Sequence of chain 1.A:
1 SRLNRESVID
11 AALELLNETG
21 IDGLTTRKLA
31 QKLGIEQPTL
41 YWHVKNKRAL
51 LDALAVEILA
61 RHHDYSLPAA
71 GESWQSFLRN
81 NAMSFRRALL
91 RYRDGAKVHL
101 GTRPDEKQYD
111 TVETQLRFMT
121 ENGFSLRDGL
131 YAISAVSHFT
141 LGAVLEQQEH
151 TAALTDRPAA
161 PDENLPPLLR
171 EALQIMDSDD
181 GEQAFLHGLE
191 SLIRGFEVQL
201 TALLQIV

A small-molecule ligand and the protein it binds are described below.
Small molecule (SMILES): C[C@H]1c2cccc(O)c2C(=O)C2=C(O)[C@]3(O)C(=O)C(C(N)=O)=C(O)[C@@H](N(C)C)[C@@H]3[C@@H](O)[C@@H]21

Binding-site contacts:
Ligand atom O21 contacts residue HIS63 of chain 2.A at 3.1 Å (h-bond).
Ligand atom O10 contacts residue THR102 of chain 2.A at 3.9 Å.
Ligand atom C11 contacts residue MG1 of chain 2.B at 3.1 Å.
Ligand atom C21 contacts residue GLN115 of chain 2.A at 3.7 Å.
Ligand atom C5B contacts residue MG1 of chain 2.B at 3.5 Å.
Ligand atom C6B contacts residue PRO104 of chain 2.A at 3.6 Å (hydrophobic).
Ligand atom C5 contacts residue GLN115 of chain 2.A at 3.3 Å.
Ligand atom C3 contacts residue GLN115 of chain 2.A at 3.5 Å.
Ligand atom O10 contacts residue ARG103 of chain 2.A at 3.4 Å.
Ligand atom C6A contacts residue PRO104 of chain 2.A at 3.7 Å (hydrophobic).
Ligand atom O21 contacts residue THR111 of chain 2.A at 3.8 Å.
Ligand atom C3 contacts residue HIS63 of chain 2.A at 3.7 Å.
Ligand atom O13 contacts residue PHE85 of chain 2.A at 3.3 Å.
Ligand atom C4 contacts residue GLN115 of chain 2.A at 3.5 Å.
Ligand atom O11 contacts residue MG1 of chain 2.B at 2.1 Å.
Ligand atom C4 contacts residue ASN81 of chain 2.A at 3.8 Å.
Ligand atom O1 contacts residue VAL112 of chain 2.A at 3.5 Å.
Ligand atom O21 contacts residue SER66 of chain 2.A at 2.8 Å (h-bond).
Ligand atom O21 contacts residue GLN115 of chain 2.A at 3.1 Å (h-bond).
Ligand atom C41 contacts residue ASN81 of chain 2.A at 2.9 Å.
Ligand atom C42 contacts residue PHE85 of chain 2.A at 3.4 Å (hydrophobic).
Ligand atom N4 contacts residue ASN81 of chain 2.A at 2.6 Å (h-bond).
Ligand atom O3 contacts residue ASN81 of chain 2.A at 2.9 Å (h-bond).
Ligand atom C8 contacts residue LEU173 of chain 1.A at 3.8 Å (hydrophobic).
Ligand atom C21 contacts residue HIS63 of chain 2.A at 3.8 Å.
Ligand atom C21 contacts residue SER66 of chain 2.A at 3.9 Å.
Ligand atom C61 contacts residue VAL112 of chain 2.A at 3.9 Å (hydrophobic).
Ligand atom C41 contacts residue SER137 of chain 2.A at 3.6 Å.
Ligand atom C42 contacts residue ASN81 of chain 2.A at 3.4 Å.
Ligand atom O12 contacts residue MG1 of chain 2.B at 1.9 Å.
Ligand atom O5 contacts residue ILE133 of chain 2.A at 3.3 Å.
Ligand atom O3 contacts residue HIS63 of chain 2.A at 2.7 Å (h-bond).
Ligand atom C42 contacts residue SER137 of chain 2.A at 3.6 Å.
Ligand atom O12 contacts residue HIS99 of chain 2.A at 3.0 Å (h-bond).
Ligand atom C9 contacts residue LEU173 of chain 1.A at 3.7 Å (hydrophobic).
Ligand atom C9 contacts residue MET176 of chain 1.A at 3.6 Å (hydrophobic).
Ligand atom O3 contacts residue GLN115 of chain 2.A at 3.4 Å (h-bond).
Ligand atom C12 contacts residue MG1 of chain 2.B at 3.0 Å.
Ligand atom C10 contacts residue PRO104 of chain 2.A at 3.6 Å (hydrophobic).
Ligand atom O5 contacts residue GLN115 of chain 2.A at 2.6 Å (h-bond).

Sequence of chain 2.A:
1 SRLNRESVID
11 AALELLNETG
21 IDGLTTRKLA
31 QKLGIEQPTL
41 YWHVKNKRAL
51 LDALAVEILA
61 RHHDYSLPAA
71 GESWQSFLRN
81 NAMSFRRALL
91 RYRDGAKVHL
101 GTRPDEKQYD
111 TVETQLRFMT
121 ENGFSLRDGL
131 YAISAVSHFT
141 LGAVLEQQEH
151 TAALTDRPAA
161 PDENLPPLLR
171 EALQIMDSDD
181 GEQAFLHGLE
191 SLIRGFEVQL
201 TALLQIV